Sequence of chain 1.A:
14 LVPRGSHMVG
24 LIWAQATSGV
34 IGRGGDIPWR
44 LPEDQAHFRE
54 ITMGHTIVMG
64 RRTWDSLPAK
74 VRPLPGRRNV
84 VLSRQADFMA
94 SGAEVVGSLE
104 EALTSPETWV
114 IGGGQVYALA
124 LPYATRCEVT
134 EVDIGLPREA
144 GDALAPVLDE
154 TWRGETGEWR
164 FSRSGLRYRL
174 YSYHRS

Binding-site contacts:
Ligand atom C08 contacts residue NAP1 of chain 1.B at 3.3 Å.
Ligand atom N09 contacts residue ILE25 of chain 1.A at 2.9 Å (h-bond).
Ligand atom O11 contacts residue NAP1 of chain 1.B at 3.5 Å.
Ligand atom C05 contacts residue TRP26 of chain 1.A at 3.7 Å (hydrophobic).
Ligand atom C02 contacts residue EDO1 of chain 1.D at 3.7 Å.
Ligand atom N06 contacts residue ALA27 of chain 1.A at 3.7 Å.
Ligand atom N09 contacts residue TYR120 of chain 1.A at 3.4 Å (h-bond).
Ligand atom C02 contacts residue ASP47 of chain 1.A at 3.4 Å.
Ligand atom O26 contacts residue ARG80 of chain 1.A at 2.8 Å (salt-bridge).
Ligand atom O26 contacts residue PHE51 of chain 1.A at 3.0 Å.
Ligand atom N07 contacts residue ILE25 of chain 1.A at 3.5 Å (h-bond).
Ligand atom C01 contacts residue EDO1 of chain 1.D at 3.7 Å.
Ligand atom N06 contacts residue TRP26 of chain 1.A at 3.5 Å.
Ligand atom N09 contacts residue PHE51 of chain 1.A at 3.5 Å.
Ligand atom C03 contacts residue ASP47 of chain 1.A at 3.5 Å.
Ligand atom N09 contacts residue ILE114 of chain 1.A at 3.0 Å (h-bond).
Ligand atom C08 contacts residue PHE51 of chain 1.A at 3.5 Å (hydrophobic).
Ligand atom C05 contacts residue ALA27 of chain 1.A at 3.6 Å (hydrophobic).
Ligand atom O28 contacts residue THR66 of chain 1.A at 3.4 Å.
Ligand atom C20 contacts residue GLN48 of chain 1.A at 3.6 Å.
Ligand atom N07 contacts residue PHE51 of chain 1.A at 3.5 Å.
Ligand atom C12 contacts residue PHE51 of chain 1.A at 3.5 Å (hydrophobic).
Ligand atom N06 contacts residue ASP47 of chain 1.A at 2.8 Å (salt-bridge).
Ligand atom C05 contacts residue ASP47 of chain 1.A at 3.6 Å.
Ligand atom O28 contacts residue ILE114 of chain 1.A at 3.6 Å.
Ligand atom N04 contacts residue ASP47 of chain 1.A at 2.7 Å (salt-bridge).
Ligand atom C08 contacts residue ILE25 of chain 1.A at 3.7 Å (hydrophobic).
Ligand atom C19 contacts residue GLN48 of chain 1.A at 3.5 Å.
Ligand atom N07 contacts residue TRP26 of chain 1.A at 3.3 Å.
Ligand atom C10 contacts residue NAP1 of chain 1.B at 3.5 Å.
Ligand atom C01 contacts residue ASP47 of chain 1.A at 3.5 Å.
Ligand atom O25 contacts residue ARG52 of chain 1.A at 3.1 Å (salt-bridge).
Ligand atom O28 contacts residue LEU70 of chain 1.A at 3.6 Å.
Ligand atom N09 contacts residue NAP1 of chain 1.B at 3.6 Å.
Ligand atom C29 contacts residue THR66 of chain 1.A at 3.5 Å.
Ligand atom O26 contacts residue ARG52 of chain 1.A at 3.3 Å.
Ligand atom O25 contacts residue ARG80 of chain 1.A at 2.9 Å (salt-bridge).
Ligand atom C27 contacts residue LEU77 of chain 1.A at 3.6 Å (hydrophobic).
Ligand atom N07 contacts residue NAP1 of chain 1.B at 3.6 Å.
Ligand atom C24 contacts residue ARG80 of chain 1.A at 3.5 Å.

This small molecule binds to this protein.
Small molecule (SMILES): CCc1nc(N)nc(N)c1OCC1(COc2ccccc2CCC(=O)O)COC1